Sequence of chain 1.L:
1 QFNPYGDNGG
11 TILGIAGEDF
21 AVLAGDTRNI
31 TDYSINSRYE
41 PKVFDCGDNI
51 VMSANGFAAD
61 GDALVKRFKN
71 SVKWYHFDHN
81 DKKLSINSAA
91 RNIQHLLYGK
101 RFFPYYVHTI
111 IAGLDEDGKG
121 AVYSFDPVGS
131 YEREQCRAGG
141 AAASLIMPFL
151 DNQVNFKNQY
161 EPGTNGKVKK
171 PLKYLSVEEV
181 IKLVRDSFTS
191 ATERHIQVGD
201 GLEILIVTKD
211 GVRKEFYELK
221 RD

Binding-site contacts:
Ligand atom C1 contacts residue THR52 of chain 1.V at 3.7 Å.
Ligand atom N25 contacts residue THR21 of chain 1.V at 3.0 Å (h-bond).
Ligand atom C36 contacts residue ILE127 of chain 1.W at 3.6 Å (hydrophobic).
Ligand atom O49 contacts residue SER20 of chain 1.V at 3.3 Å (h-bond).
Ligand atom C23 contacts residue GLY47 of chain 1.V at 3.5 Å.
Ligand atom C10 contacts residue THR1 of chain 1.V at 1.5 Å.
Ligand atom C38 contacts residue ASP125 of chain 1.W at 3.7 Å.
Ligand atom O13 contacts residue THR1 of chain 1.V at 3.1 Å (h-bond).
Ligand atom N22 contacts residue THR1 of chain 1.V at 3.6 Å.
Ligand atom C9 contacts residue THR1 of chain 1.V at 1.4 Å.
Ligand atom C8 contacts residue THR1 of chain 1.V at 2.4 Å.
Ligand atom O49 contacts residue THR21 of chain 1.V at 3.2 Å (h-bond).
Ligand atom C48 contacts residue GLY47 of chain 1.V at 3.6 Å.
Ligand atom O21 contacts residue THR1 of chain 1.V at 2.2 Å (h-bond).
Ligand atom C12 contacts residue THR1 of chain 1.V at 2.5 Å.
Ligand atom C26 contacts residue THR21 of chain 1.V at 3.7 Å.
Ligand atom C7 contacts residue THR1 of chain 1.V at 2.7 Å.
Ligand atom O21 contacts residue MES1 of chain 1.QA at 3.4 Å (h-bond).
Ligand atom C10 contacts residue GLY168 of chain 1.V at 3.7 Å.
Ligand atom N22 contacts residue GLY47 of chain 1.V at 2.9 Å (h-bond).
Ligand atom C1 contacts residue GLY45 of chain 1.V at 3.6 Å.
Ligand atom C6 contacts residue THR1 of chain 1.V at 3.7 Å.
Ligand atom C35 contacts residue THR48 of chain 1.V at 3.7 Å.
Ligand atom O21 contacts residue GLY47 of chain 1.V at 3.0 Å (h-bond).
Ligand atom O13 contacts residue THR21 of chain 1.V at 3.2 Å (h-bond).
Ligand atom C11 contacts residue LYS33 of chain 1.V at 3.6 Å.
Ligand atom C2 contacts residue THR52 of chain 1.V at 3.6 Å.
Ligand atom O39 contacts residue ALA49 of chain 1.V at 3.0 Å (h-bond).
Ligand atom O37 contacts residue GLN22 of chain 1.V at 3.6 Å.
Ligand atom C4 contacts residue CYS31 of chain 1.V at 3.6 Å (hydrophobic).
Ligand atom C30 contacts residue ASP125 of chain 1.W at 3.7 Å.
Ligand atom C47 contacts residue MES1 of chain 1.QA at 3.7 Å.
Ligand atom C27 contacts residue THR21 of chain 1.V at 3.5 Å.
Ligand atom N28 contacts residue ASP125 of chain 1.W at 3.1 Å (salt-bridge).
Ligand atom C7 contacts residue GLY47 of chain 1.V at 3.7 Å.
Ligand atom C11 contacts residue ARG19 of chain 1.V at 3.3 Å.
Ligand atom C24 contacts residue GLY47 of chain 1.V at 3.4 Å.
Ligand atom C11 contacts residue THR1 of chain 1.V at 2.4 Å.
Ligand atom C11 contacts residue GLY168 of chain 1.V at 3.1 Å.
Ligand atom C12 contacts residue MES1 of chain 1.QA at 3.3 Å.

Sequence of chain 1.W:
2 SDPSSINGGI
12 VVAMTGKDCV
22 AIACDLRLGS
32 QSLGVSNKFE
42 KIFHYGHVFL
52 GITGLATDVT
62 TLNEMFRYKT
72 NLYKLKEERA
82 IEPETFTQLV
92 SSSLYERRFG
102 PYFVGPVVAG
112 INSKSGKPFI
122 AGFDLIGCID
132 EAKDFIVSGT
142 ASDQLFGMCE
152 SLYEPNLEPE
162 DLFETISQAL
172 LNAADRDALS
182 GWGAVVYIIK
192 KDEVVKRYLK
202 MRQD

Sequence of chain 1.V:
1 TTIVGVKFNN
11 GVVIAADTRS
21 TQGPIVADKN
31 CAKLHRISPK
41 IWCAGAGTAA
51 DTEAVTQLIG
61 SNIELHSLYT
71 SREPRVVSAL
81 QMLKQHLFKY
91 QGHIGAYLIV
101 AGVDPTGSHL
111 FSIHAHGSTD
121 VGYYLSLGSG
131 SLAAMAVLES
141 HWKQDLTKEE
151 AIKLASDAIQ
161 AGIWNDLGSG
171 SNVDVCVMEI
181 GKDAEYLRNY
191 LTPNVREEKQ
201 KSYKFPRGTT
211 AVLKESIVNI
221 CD

This protein binds this small molecule.
Small molecule (SMILES): COc1ccc(C[C@H](NC(=O)[C@H](C)NC(=O)CN2CCOCC2)C(=O)N[C@@H](Cc2ccccc2)[C@@H](O)[C@H](C)CO)cc1